Binding-site contacts:
Ligand atom C2 contacts residue ASN246 of chain 2.D at 2.5 Å.
Ligand atom C5 contacts residue ASN246 of chain 2.D at 3.7 Å.
Ligand atom C1 contacts residue THR248 of chain 2.D at 3.9 Å.
Ligand atom O7 contacts residue TYR28 of chain 2.H at 3.5 Å.
Ligand atom O7 contacts residue ARG64 of chain 2.H at 4.0 Å.
Ligand atom C8 contacts residue THR248 of chain 2.D at 3.9 Å.
Ligand atom C2 contacts residue THR248 of chain 2.D at 4.4 Å.
Ligand atom N2 contacts residue ASN246 of chain 2.D at 2.9 Å (h-bond).
Ligand atom C8 contacts residue GLY29 of chain 2.H at 3.5 Å.
Ligand atom N2 contacts residue THR248 of chain 2.D at 3.7 Å.
Ligand atom C1 contacts residue TYR89 of chain 2.H at 4.0 Å (hydrophobic).
Ligand atom O7 contacts residue GLY29 of chain 2.H at 3.5 Å (h-bond).
Ligand atom C4 contacts residue ASN246 of chain 2.D at 4.3 Å.
Ligand atom O5 contacts residue ASN246 of chain 2.D at 2.4 Å (h-bond).
Ligand atom C7 contacts residue ARG64 of chain 2.H at 3.9 Å.
Ligand atom C7 contacts residue ASN246 of chain 2.D at 4.1 Å.
Ligand atom C8 contacts residue ARG64 of chain 2.H at 3.4 Å.
Ligand atom O4 contacts residue TYR28 of chain 2.H at 4.4 Å.
Ligand atom C3 contacts residue ASN246 of chain 2.D at 3.8 Å.
Ligand atom N2 contacts residue ARG64 of chain 2.H at 4.3 Å.
Ligand atom O3 contacts residue ARG64 of chain 2.H at 4.1 Å.
Ligand atom O6 contacts residue ASN246 of chain 2.D at 4.4 Å.
Ligand atom C7 contacts residue GLY29 of chain 2.H at 4.1 Å.
Ligand atom C1 contacts residue ASN246 of chain 2.D at 1.4 Å.

Sequence of chain 2.H:
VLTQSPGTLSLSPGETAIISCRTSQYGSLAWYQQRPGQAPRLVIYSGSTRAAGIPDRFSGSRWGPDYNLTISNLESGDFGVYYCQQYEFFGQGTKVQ

The small molecule below binds the protein below.
Small molecule (SMILES): CC(=O)N[C@H]1[C@H](O[C@H]2[C@H](O)[C@@H](NC(C)=O)CO[C@@H]2CO)O[C@H](CO)[C@@H](O)[C@@H]1O

Sequence of chain 2.D:
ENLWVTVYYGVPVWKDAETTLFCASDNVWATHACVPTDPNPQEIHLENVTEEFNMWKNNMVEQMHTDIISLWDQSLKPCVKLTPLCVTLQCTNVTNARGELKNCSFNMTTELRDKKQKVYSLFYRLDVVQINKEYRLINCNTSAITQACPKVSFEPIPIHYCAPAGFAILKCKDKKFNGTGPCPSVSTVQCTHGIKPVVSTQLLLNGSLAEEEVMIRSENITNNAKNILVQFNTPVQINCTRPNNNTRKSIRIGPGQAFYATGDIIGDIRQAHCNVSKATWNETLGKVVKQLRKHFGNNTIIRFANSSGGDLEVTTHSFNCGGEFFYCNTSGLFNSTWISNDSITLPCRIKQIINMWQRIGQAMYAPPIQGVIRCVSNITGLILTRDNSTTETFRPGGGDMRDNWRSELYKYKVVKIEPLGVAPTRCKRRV